Sequence of chain 1.A:
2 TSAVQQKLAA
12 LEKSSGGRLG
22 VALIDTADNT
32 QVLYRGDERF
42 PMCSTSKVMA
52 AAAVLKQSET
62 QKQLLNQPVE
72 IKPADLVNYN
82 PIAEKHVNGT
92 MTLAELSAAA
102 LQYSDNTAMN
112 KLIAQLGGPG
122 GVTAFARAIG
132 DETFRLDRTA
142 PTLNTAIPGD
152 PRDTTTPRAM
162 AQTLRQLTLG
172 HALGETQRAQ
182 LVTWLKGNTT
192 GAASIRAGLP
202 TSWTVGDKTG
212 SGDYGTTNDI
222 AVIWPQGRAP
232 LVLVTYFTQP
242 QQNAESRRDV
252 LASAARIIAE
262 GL

This protein binds this small molecule.
Small molecule (SMILES): CC1(C)S[C@@H]([C@H](NC(=O)CCC(=O)C23[C]4[C]5[C]6[C]2[Ru]56432789[C]3[C]2[C]7[C]8[C]39)C(=O)O)N[C@H]1C(=O)O

Binding-site contacts:
Ligand atom C24 contacts residue JSD1 of chain 1.E at 2.5 Å.
Ligand atom C19 contacts residue JSD1 of chain 1.E at 2.7 Å.
Ligand atom C11 contacts residue ARG166 of chain 1.A at 3.8 Å.
Ligand atom O29 contacts residue JSD1 of chain 1.E at 0.7 Å.
Ligand atom C20 contacts residue ARG166 of chain 1.A at 1.2 Å.
Ligand atom C63 contacts residue ARG159 of chain 1.A at 3.2 Å.
Ligand atom C34 contacts residue JSD1 of chain 1.E at 2.8 Å.
Ligand atom O65 contacts residue ARG159 of chain 1.A at 2.8 Å (salt-bridge).
Ligand atom C26 contacts residue JSD1 of chain 1.E at 2.0 Å.
Ligand atom C20 contacts residue ASN30 of chain 1.A at 3.3 Å.
Ligand atom RU contacts residue ARG166 of chain 1.A at 2.1 Å.
Ligand atom N33 contacts residue GLN163 of chain 1.A at 3.4 Å (h-bond).
Ligand atom O67 contacts residue JSD1 of chain 1.E at 2.1 Å (h-bond).
Ligand atom C27 contacts residue JSD1 of chain 1.E at 0.5 Å.
Ligand atom C25 contacts residue JSD1 of chain 1.E at 2.1 Å.
Ligand atom C51 contacts residue JSD1 of chain 1.E at 3.7 Å.
Ligand atom C63 contacts residue GLN163 of chain 1.A at 3.4 Å.
Ligand atom C18 contacts residue ARG166 of chain 1.A at 1.8 Å.
Ligand atom N30 contacts residue JSD1 of chain 1.E at 1.2 Å.
Ligand atom C17 contacts residue JSD1 of chain 1.E at 3.7 Å.
Ligand atom O38 contacts residue JSD1 of chain 1.E at 1.6 Å.
Ligand atom C17 contacts residue ARG166 of chain 1.A at 0.9 Å.
Ligand atom C16 contacts residue ARG166 of chain 1.A at 0.5 Å.
Ligand atom O65 contacts residue GLN32 of chain 1.A at 2.9 Å (h-bond).
Ligand atom C24 contacts residue ARG166 of chain 1.A at 2.9 Å.
Ligand atom O65 contacts residue GLN163 of chain 1.A at 2.5 Å (h-bond).
Ligand atom C53 contacts residue GLN163 of chain 1.A at 2.7 Å.
Ligand atom S49 contacts residue JSD1 of chain 1.E at 3.6 Å.
Ligand atom O65 contacts residue JSD1 of chain 1.E at 3.8 Å.
Ligand atom C25 contacts residue ARG166 of chain 1.A at 2.8 Å.
Ligand atom O64 contacts residue ARG159 of chain 1.A at 3.0 Å (salt-bridge).
Ligand atom C32 contacts residue JSD1 of chain 1.E at 2.0 Å.
Ligand atom N33 contacts residue JSD1 of chain 1.E at 2.6 Å (h-bond).
Ligand atom C31 contacts residue JSD1 of chain 1.E at 1.4 Å.
Ligand atom C19 contacts residue ASN30 of chain 1.A at 3.1 Å.
Ligand atom C20 contacts residue JSD1 of chain 1.E at 3.8 Å.
Ligand atom C18 contacts residue JSD1 of chain 1.E at 2.6 Å.
Ligand atom O28 contacts residue JSD1 of chain 1.E at 2.1 Å.
Ligand atom C19 contacts residue ARG166 of chain 1.A at 1.8 Å.
Ligand atom C50 contacts residue GLN163 of chain 1.A at 3.7 Å.